Sequence of chain 1.A:
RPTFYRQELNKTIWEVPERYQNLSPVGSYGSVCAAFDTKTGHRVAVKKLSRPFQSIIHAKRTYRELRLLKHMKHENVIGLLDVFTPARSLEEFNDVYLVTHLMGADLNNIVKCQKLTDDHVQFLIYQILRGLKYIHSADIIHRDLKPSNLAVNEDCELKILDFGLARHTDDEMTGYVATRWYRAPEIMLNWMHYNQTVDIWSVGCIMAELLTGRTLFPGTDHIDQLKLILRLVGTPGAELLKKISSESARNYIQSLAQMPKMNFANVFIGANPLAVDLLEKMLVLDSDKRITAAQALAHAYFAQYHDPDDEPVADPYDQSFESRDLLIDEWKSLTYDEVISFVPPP

Binding-site contacts:
Ligand atom C2 contacts residue ALA277 of chain 1.A at 4.2 Å (hydrophobic).
Ligand atom C4 contacts residue ILE275 of chain 1.A at 4.4 Å (hydrophobic).
Ligand atom C2 contacts residue ILE275 of chain 1.A at 3.4 Å (hydrophobic).
Ligand atom C3 contacts residue THR218 of chain 1.A at 4.0 Å.
Ligand atom N1 contacts residue ILE275 of chain 1.A at 4.4 Å.
Ligand atom C5 contacts residue THR218 of chain 1.A at 3.8 Å.
Ligand atom O1 contacts residue ILE275 of chain 1.A at 3.5 Å (h-bond).
Ligand atom O1 contacts residue ALA277 of chain 1.A at 3.4 Å.
Ligand atom C1 contacts residue ALA277 of chain 1.A at 4.2 Å (hydrophobic).
Ligand atom C11 contacts residue VAL273 of chain 1.A at 4.0 Å (hydrophobic).
Ligand atom C13 contacts residue LEU217 of chain 1.A at 4.5 Å (hydrophobic).
Ligand atom C4 contacts residue LEU217 of chain 1.A at 3.2 Å (hydrophobic).
Ligand atom C4 contacts residue THR218 of chain 1.A at 3.8 Å.
Ligand atom C3 contacts residue ILE275 of chain 1.A at 3.5 Å (hydrophobic).
Ligand atom C12 contacts residue VAL273 of chain 1.A at 3.4 Å (hydrophobic).
Ligand atom N1 contacts residue THR218 of chain 1.A at 4.0 Å.
Ligand atom O1 contacts residue LEU217 of chain 1.A at 4.1 Å.
Ligand atom C13 contacts residue ILE275 of chain 1.A at 3.6 Å (hydrophobic).
Ligand atom O3 contacts residue VAL273 of chain 1.A at 4.3 Å.
Ligand atom C6 contacts residue THR218 of chain 1.A at 3.9 Å.
Ligand atom C8 contacts residue VAL273 of chain 1.A at 4.0 Å (hydrophobic).
Ligand atom C2 contacts residue LEU217 of chain 1.A at 3.4 Å (hydrophobic).
Ligand atom C13 contacts residue PHE274 of chain 1.A at 4.1 Å (hydrophobic).
Ligand atom O1 contacts residue THR218 of chain 1.A at 4.5 Å.
Ligand atom C13 contacts residue THR218 of chain 1.A at 3.5 Å.
Ligand atom C13 contacts residue VAL273 of chain 1.A at 4.4 Å (hydrophobic).
Ligand atom C7 contacts residue VAL273 of chain 1.A at 4.5 Å (hydrophobic).
Ligand atom N2 contacts residue VAL273 of chain 1.A at 3.8 Å.
Ligand atom C2 contacts residue PHE274 of chain 1.A at 4.4 Å (hydrophobic).
Ligand atom C3 contacts residue LEU217 of chain 1.A at 3.5 Å (hydrophobic).
Ligand atom C1 contacts residue ILE275 of chain 1.A at 4.0 Å (hydrophobic).
Ligand atom C11 contacts residue ILE275 of chain 1.A at 4.0 Å (hydrophobic).
Ligand atom C5 contacts residue LEU217 of chain 1.A at 4.1 Å (hydrophobic).
Ligand atom N1 contacts residue VAL273 of chain 1.A at 3.4 Å (h-bond).
Ligand atom C1 contacts residue LEU217 of chain 1.A at 3.2 Å (hydrophobic).
Ligand atom C12 contacts residue ILE275 of chain 1.A at 3.6 Å (hydrophobic).
Ligand atom C7 contacts residue THR218 of chain 1.A at 3.6 Å.
Ligand atom C11 contacts residue ASN272 of chain 1.A at 4.2 Å.
Ligand atom O1 contacts residue PHE274 of chain 1.A at 3.5 Å.

The small molecule below binds the protein below.
Small molecule (SMILES): CC(=O)c1cccc(NC(=O)N2CCOCC2)c1